This protein binds this small molecule.
Small molecule (SMILES): CC(=O)N[C@H]1[C@H](O[C@H]2[C@H](O[C@@H]3O[C@@H](C)[C@@H](O)[C@@H](O)[C@@H]3O)[C@@H](NC(C)=O)CO[C@@H]2CO)O[C@H](CO)[C@@H](O[C@@H]2O[C@H](CO)[C@@H](O)[C@H](O[C@H]3O[C@H](CO)[C@@H](O)[C@H](O)[C@@H]3O)[C@@H]2O[C@@H]2OC[C@@H](O)[C@H](O)[C@H]2O)[C@@H]1O

Sequence of chain 2.A:
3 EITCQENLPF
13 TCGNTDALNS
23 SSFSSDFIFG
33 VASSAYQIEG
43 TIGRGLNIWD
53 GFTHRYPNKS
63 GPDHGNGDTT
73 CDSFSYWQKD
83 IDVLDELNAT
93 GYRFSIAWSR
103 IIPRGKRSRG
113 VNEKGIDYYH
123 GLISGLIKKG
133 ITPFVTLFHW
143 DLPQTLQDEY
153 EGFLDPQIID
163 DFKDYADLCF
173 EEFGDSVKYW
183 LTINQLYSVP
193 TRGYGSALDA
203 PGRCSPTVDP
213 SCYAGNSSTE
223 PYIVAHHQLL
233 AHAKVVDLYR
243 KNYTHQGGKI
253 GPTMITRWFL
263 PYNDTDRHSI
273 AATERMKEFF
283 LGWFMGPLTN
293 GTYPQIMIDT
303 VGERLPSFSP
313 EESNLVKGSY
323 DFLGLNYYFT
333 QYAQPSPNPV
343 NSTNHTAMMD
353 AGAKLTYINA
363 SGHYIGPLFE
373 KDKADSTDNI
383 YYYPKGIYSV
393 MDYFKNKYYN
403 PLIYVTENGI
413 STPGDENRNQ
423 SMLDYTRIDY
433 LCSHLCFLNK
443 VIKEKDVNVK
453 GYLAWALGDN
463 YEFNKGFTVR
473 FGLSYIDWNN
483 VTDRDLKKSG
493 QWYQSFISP

Binding-site contacts:
Ligand atom C5 contacts residue THR294 of chain 2.A at 4.5 Å.
Ligand atom O5 contacts residue ASN292 of chain 2.A at 2.4 Å (h-bond).
Ligand atom C1 contacts residue ASN292 of chain 2.A at 1.8 Å.
Ligand atom C5 contacts residue ASN292 of chain 2.A at 3.7 Å.
Ligand atom C6 contacts residue GLN297 of chain 2.A at 3.8 Å.
Ligand atom O4 contacts residue ILE300 of chain 2.A at 4.4 Å.
Ligand atom O6 contacts residue GLN297 of chain 2.A at 2.6 Å (h-bond).
Ligand atom C6 contacts residue THR294 of chain 2.A at 4.2 Å.
Ligand atom N2 contacts residue ASN292 of chain 2.A at 3.0 Å (h-bond).
Ligand atom O7 contacts residue TYR295 of chain 2.A at 4.4 Å.
Ligand atom C1 contacts residue THR294 of chain 2.A at 3.7 Å.
Ligand atom O2 contacts residue GLN297 of chain 2.A at 3.6 Å.
Ligand atom O5 contacts residue THR294 of chain 2.A at 3.6 Å.
Ligand atom O3 contacts residue GLN297 of chain 2.A at 3.0 Å (h-bond).
Ligand atom C2 contacts residue ASN292 of chain 2.A at 2.7 Å.
Ligand atom C6 contacts residue ILE300 of chain 2.A at 3.5 Å (hydrophobic).
Ligand atom C4 contacts residue ASN292 of chain 2.A at 4.3 Å.
Ligand atom C6 contacts residue GLN297 of chain 2.A at 3.4 Å.
Ligand atom O6 contacts residue GLN297 of chain 2.A at 3.0 Å (h-bond).
Ligand atom C2 contacts residue THR294 of chain 2.A at 3.7 Å.
Ligand atom O6 contacts residue ILE300 of chain 2.A at 3.8 Å.
Ligand atom C7 contacts residue ASN292 of chain 2.A at 3.5 Å.
Ligand atom C3 contacts residue ASN292 of chain 2.A at 4.0 Å.
Ligand atom N2 contacts residue THR294 of chain 2.A at 4.4 Å.
Ligand atom C2 contacts residue GLN297 of chain 2.A at 4.2 Å.
Ligand atom C7 contacts residue THR294 of chain 2.A at 4.3 Å.
Ligand atom O6 contacts residue ILE300 of chain 2.A at 4.1 Å.
Ligand atom O7 contacts residue THR294 of chain 2.A at 3.5 Å (h-bond).
Ligand atom C6 contacts residue ASP301 of chain 2.A at 4.5 Å.
Ligand atom C3 contacts residue GLN297 of chain 2.A at 3.5 Å.
Ligand atom O7 contacts residue ASN292 of chain 2.A at 3.7 Å.